Binding-site contacts:
Ligand atom N16 contacts residue ASN97 of chain 1.C at 3.7 Å.
Ligand atom C15 contacts residue VAL106 of chain 1.B at 4.0 Å (hydrophobic).
Ligand atom N7 contacts residue SER63 of chain 1.B at 3.9 Å.
Ligand atom S5 contacts residue TYR95 of chain 1.C at 2.8 Å (h-bond).
Ligand atom C6 contacts residue PHE113 of chain 1.B at 3.5 Å (hydrophobic).
Ligand atom C11 contacts residue TYR36 of chain 1.B at 3.3 Å (hydrophobic).
Ligand atom C17 contacts residue MET2 of chain 1.B at 3.4 Å (hydrophobic).
Ligand atom S5 contacts residue PHE113 of chain 1.B at 3.9 Å.
Ligand atom C12 contacts residue PRO1 of chain 1.B at 3.6 Å (hydrophobic).
Ligand atom C15 contacts residue SER63 of chain 1.B at 3.8 Å.
Ligand atom C15 contacts residue HIS62 of chain 1.B at 3.4 Å.
Ligand atom C15 contacts residue ASN97 of chain 1.C at 3.5 Å.
Ligand atom C13 contacts residue HIS62 of chain 1.B at 3.7 Å.
Ligand atom C10 contacts residue PRO1 of chain 1.B at 3.1 Å (hydrophobic).
Ligand atom C6 contacts residue TYR36 of chain 1.B at 3.2 Å (hydrophobic).
Ligand atom C3 contacts residue PRO1 of chain 1.B at 3.5 Å (hydrophobic).
Ligand atom N7 contacts residue ILE64 of chain 1.B at 3.2 Å (h-bond).
Ligand atom C10 contacts residue ILE64 of chain 1.B at 4.0 Å (hydrophobic).
Ligand atom S5 contacts residue PRO1 of chain 1.B at 3.6 Å (h-bond).
Ligand atom O8 contacts residue PRO1 of chain 1.B at 3.6 Å.
Ligand atom O8 contacts residue ILE64 of chain 1.B at 3.4 Å (h-bond).
Ligand atom C11 contacts residue PHE113 of chain 1.B at 4.0 Å (hydrophobic).
Ligand atom N16 contacts residue MET2 of chain 1.B at 3.0 Å.
Ligand atom C3 contacts residue LYS32 of chain 1.B at 4.0 Å.
Ligand atom C2 contacts residue TYR95 of chain 1.C at 4.0 Å (hydrophobic).
Ligand atom C17 contacts residue HIS62 of chain 1.B at 3.6 Å.
Ligand atom C17 contacts residue ASN97 of chain 1.C at 2.9 Å.
Ligand atom C14 contacts residue PRO1 of chain 1.B at 3.9 Å (hydrophobic).
Ligand atom C15 contacts residue MET101 of chain 1.B at 3.5 Å (hydrophobic).
Ligand atom C14 contacts residue VAL106 of chain 1.B at 4.0 Å (hydrophobic).
Ligand atom C14 contacts residue TYR95 of chain 1.C at 3.5 Å (hydrophobic).
Ligand atom C4 contacts residue LYS32 of chain 1.B at 3.8 Å.
Ligand atom C2 contacts residue TYR36 of chain 1.B at 3.9 Å (hydrophobic).
Ligand atom N16 contacts residue TYR95 of chain 1.C at 3.6 Å.
Ligand atom O8 contacts residue SER63 of chain 1.B at 3.2 Å (h-bond).
Ligand atom C13 contacts residue ILE64 of chain 1.B at 3.6 Å (hydrophobic).
Ligand atom C13 contacts residue SER63 of chain 1.B at 3.5 Å.
Ligand atom O8 contacts residue LYS32 of chain 1.B at 3.0 Å.
Ligand atom C3 contacts residue ILE64 of chain 1.B at 3.6 Å (hydrophobic).
Ligand atom N7 contacts residue PRO1 of chain 1.B at 3.2 Å (h-bond).

This protein binds this small molecule.
Small molecule (SMILES): O=c1nc(-c2cccnc2)sc2ccccc12

Sequence of chain 1.B:
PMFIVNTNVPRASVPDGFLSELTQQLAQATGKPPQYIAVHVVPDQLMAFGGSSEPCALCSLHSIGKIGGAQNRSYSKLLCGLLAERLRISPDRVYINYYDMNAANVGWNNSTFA

Sequence of chain 1.C:
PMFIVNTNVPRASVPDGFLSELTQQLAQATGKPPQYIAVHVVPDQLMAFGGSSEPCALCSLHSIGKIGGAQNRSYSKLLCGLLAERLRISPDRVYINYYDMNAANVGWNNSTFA